Sequence of chain 1.B:
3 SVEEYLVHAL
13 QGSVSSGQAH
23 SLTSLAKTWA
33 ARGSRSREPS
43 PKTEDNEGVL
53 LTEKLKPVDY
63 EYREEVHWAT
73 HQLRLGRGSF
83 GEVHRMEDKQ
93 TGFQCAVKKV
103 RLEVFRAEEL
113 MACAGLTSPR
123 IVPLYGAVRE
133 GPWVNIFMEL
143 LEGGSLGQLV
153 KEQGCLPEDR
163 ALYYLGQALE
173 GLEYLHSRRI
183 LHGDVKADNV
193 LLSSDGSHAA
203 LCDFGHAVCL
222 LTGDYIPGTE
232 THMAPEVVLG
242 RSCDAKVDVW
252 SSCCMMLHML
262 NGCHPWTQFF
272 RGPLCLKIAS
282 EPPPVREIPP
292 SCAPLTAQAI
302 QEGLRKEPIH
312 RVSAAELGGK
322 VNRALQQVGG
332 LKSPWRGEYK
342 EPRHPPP

This small molecule binds to this protein.
Small molecule (SMILES): COc1cc(C(=O)NC2CCOCC2)ccc1Nc1nccc(-c2cnc3c(c2)[C@@](C)(CO)CN3)n1

Binding-site contacts:
Ligand atom C4 contacts residue LEU193 of chain 1.B at 3.6 Å (hydrophobic).
Ligand atom C5 contacts residue LEU193 of chain 1.B at 3.2 Å (hydrophobic).
Ligand atom O3 contacts residue SER147 of chain 1.B at 3.7 Å.
Ligand atom C13 contacts residue GLY146 of chain 1.B at 3.7 Å.
Ligand atom C14 contacts residue GLY146 of chain 1.B at 3.7 Å.
Ligand atom N contacts residue LEU143 of chain 1.B at 3.0 Å (h-bond).
Ligand atom C20 contacts residue LEU77 of chain 1.B at 3.2 Å (hydrophobic).
Ligand atom C20 contacts residue ARG76 of chain 1.B at 3.5 Å.
Ligand atom C7 contacts residue GLU141 of chain 1.B at 3.1 Å.
Ligand atom C13 contacts residue LEU77 of chain 1.B at 3.4 Å (hydrophobic).
Ligand atom C21 contacts residue ARG87 of chain 1.B at 3.3 Å.
Ligand atom C10 contacts residue LEU143 of chain 1.B at 3.4 Å (hydrophobic).
Ligand atom N1 contacts residue LEU193 of chain 1.B at 3.5 Å.
Ligand atom C8 contacts residue LEU143 of chain 1.B at 3.6 Å (hydrophobic).
Ligand atom O3 contacts residue ASP190 of chain 1.B at 2.6 Å (salt-bridge).
Ligand atom C7 contacts residue LEU143 of chain 1.B at 3.7 Å (hydrophobic).
Ligand atom C contacts residue GLY78 of chain 1.B at 3.6 Å.
Ligand atom C contacts residue ARG79 of chain 1.B at 3.4 Å.
Ligand atom C21 contacts residue GLU144 of chain 1.B at 3.6 Å.
Ligand atom C25 contacts residue ASP190 of chain 1.B at 3.2 Å.
Ligand atom N2 contacts residue LEU143 of chain 1.B at 2.7 Å (h-bond).
Ligand atom C18 contacts residue GLN150 of chain 1.B at 3.6 Å.
Ligand atom C6 contacts residue LEU193 of chain 1.B at 3.2 Å (hydrophobic).
Ligand atom C21 contacts residue LEU143 of chain 1.B at 3.8 Å (hydrophobic).
Ligand atom C7 contacts residue ALA98 of chain 1.B at 3.5 Å (hydrophobic).
Ligand atom N5 contacts residue GLY80 of chain 1.B at 3.5 Å.
Ligand atom C7 contacts residue LEU193 of chain 1.B at 3.6 Å (hydrophobic).
Ligand atom N3 contacts residue LEU77 of chain 1.B at 2.7 Å (h-bond).
Ligand atom C17 contacts residue GLN150 of chain 1.B at 3.7 Å.
Ligand atom C9 contacts residue LEU77 of chain 1.B at 3.8 Å (hydrophobic).
Ligand atom C12 contacts residue GLY146 of chain 1.B at 3.8 Å.
Ligand atom N4 contacts residue CYS204 of chain 1.B at 3.8 Å.
Ligand atom C16 contacts residue LEU77 of chain 1.B at 3.4 Å (hydrophobic).
Ligand atom C12 contacts residue LEU77 of chain 1.B at 3.8 Å (hydrophobic).
Ligand atom N contacts residue LEU142 of chain 1.B at 3.6 Å.
Ligand atom C24 contacts residue ARG79 of chain 1.B at 3.6 Å.
Ligand atom O2 contacts residue LEU143 of chain 1.B at 2.7 Å (h-bond).
Ligand atom C9 contacts residue LEU143 of chain 1.B at 3.4 Å (hydrophobic).
Ligand atom C15 contacts residue LEU77 of chain 1.B at 3.6 Å (hydrophobic).
Ligand atom N5 contacts residue ASP205 of chain 1.B at 3.2 Å (salt-bridge).